Sequence of chain 1.A:
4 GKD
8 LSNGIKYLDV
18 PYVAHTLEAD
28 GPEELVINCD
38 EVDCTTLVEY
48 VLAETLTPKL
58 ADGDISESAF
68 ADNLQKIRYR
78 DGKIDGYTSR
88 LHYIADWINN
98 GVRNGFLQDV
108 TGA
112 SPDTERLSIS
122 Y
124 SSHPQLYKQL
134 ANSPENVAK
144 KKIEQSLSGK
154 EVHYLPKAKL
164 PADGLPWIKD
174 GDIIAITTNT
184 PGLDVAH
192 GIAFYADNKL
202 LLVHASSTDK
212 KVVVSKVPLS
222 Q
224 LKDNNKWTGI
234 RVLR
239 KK

A small-molecule ligand and the protein it binds are described below.
Small molecule (SMILES): CC(=O)N[C@H]1[C@H](O[C@H]2[C@H](O[C@H](C)C(=O)O)[C@@H](NC(C)=O)[C@@H]3OC[C@H]2O3)O[C@H](CO)[C@@H](O)[C@@H]1O

Binding-site contacts:
Ligand atom CAA contacts residue HIS89 of chain 1.A at 3.5 Å.
Ligand atom O6 contacts residue ASP40 of chain 1.A at 2.6 Å (salt-bridge).
Ligand atom CA2 contacts residue ALA189 of chain 1.A at 3.7 Å (hydrophobic).
Ligand atom O contacts residue CYS41 of chain 1.A at 3.6 Å (h-bond).
Ligand atom OAH contacts residue ALA189 of chain 1.A at 3.7 Å.
Ligand atom CAF contacts residue TYR122 of chain 1.A at 3.5 Å (hydrophobic).
Ligand atom C4 contacts residue ARG87 of chain 1.A at 3.7 Å.
Ligand atom CA5 contacts residue THR42 of chain 1.A at 3.3 Å.
Ligand atom OA5 contacts residue VAL188 of chain 1.A at 3.8 Å.
Ligand atom O contacts residue ALA189 of chain 1.A at 3.0 Å (h-bond).
Ligand atom O3 contacts residue HIS89 of chain 1.A at 2.6 Å (h-bond).
Ligand atom C6 contacts residue THR43 of chain 1.A at 3.9 Å.
Ligand atom C6 contacts residue ASP40 of chain 1.A at 3.4 Å.
Ligand atom CAB contacts residue HIS89 of chain 1.A at 3.7 Å.
Ligand atom CAI contacts residue CYS41 of chain 1.A at 3.8 Å (hydrophobic).
Ligand atom CAJ contacts residue CYS41 of chain 1.A at 3.8 Å (hydrophobic).
Ligand atom OA6 contacts residue HIS190 of chain 1.A at 3.3 Å (h-bond).
Ligand atom OAH contacts residue CYS41 of chain 1.A at 3.4 Å (h-bond).
Ligand atom CA4 contacts residue THR42 of chain 1.A at 3.5 Å.
Ligand atom CAL contacts residue CYS41 of chain 1.A at 3.6 Å (hydrophobic).
Ligand atom CAB contacts residue TYR130 of chain 1.A at 3.6 Å (hydrophobic).
Ligand atom CAF contacts residue TYR130 of chain 1.A at 3.5 Å (hydrophobic).
Ligand atom CAA contacts residue TYR130 of chain 1.A at 3.9 Å (hydrophobic).
Ligand atom OA6 contacts residue VAL188 of chain 1.A at 3.3 Å (h-bond).
Ligand atom CAL contacts residue TYR19 of chain 1.A at 3.6 Å (hydrophobic).
Ligand atom OAC contacts residue TYR130 of chain 1.A at 2.8 Å (h-bond).
Ligand atom CA1 contacts residue VAL188 of chain 1.A at 3.1 Å (hydrophobic).
Ligand atom O contacts residue HIS190 of chain 1.A at 3.8 Å.
Ligand atom CAE contacts residue LEU186 of chain 1.A at 3.7 Å (hydrophobic).
Ligand atom O4 contacts residue ARG87 of chain 1.A at 2.8 Å (salt-bridge).
Ligand atom OAG contacts residue LEU186 of chain 1.A at 3.5 Å.
Ligand atom C2 contacts residue HIS89 of chain 1.A at 3.9 Å.
Ligand atom CA6 contacts residue THR42 of chain 1.A at 3.2 Å.
Ligand atom C3 contacts residue HIS89 of chain 1.A at 3.5 Å.
Ligand atom CA1 contacts residue ALA189 of chain 1.A at 3.8 Å (hydrophobic).
Ligand atom OA6 contacts residue ALA189 of chain 1.A at 3.0 Å.
Ligand atom OAM contacts residue TYR19 of chain 1.A at 2.5 Å (h-bond).
Ligand atom N2 contacts residue HIS89 of chain 1.A at 2.9 Å (h-bond).
Ligand atom CAJ contacts residue ASP40 of chain 1.A at 3.8 Å.
Ligand atom CAJ contacts residue TYR19 of chain 1.A at 3.8 Å (hydrophobic).